Binding-site contacts:
Ligand atom C8 contacts residue LEU46 of chain 1.A at 3.9 Å (hydrophobic).
Ligand atom C8 contacts residue ASN53 of chain 1.A at 3.5 Å.
Ligand atom O3 contacts residue ASN53 of chain 1.A at 2.4 Å (h-bond).
Ligand atom N2 contacts residue ASN53 of chain 1.A at 3.0 Å (h-bond).
Ligand atom C2 contacts residue ASN53 of chain 1.A at 3.4 Å.
Ligand atom C7 contacts residue ASN53 of chain 1.A at 3.0 Å.
Ligand atom C3 contacts residue ASN53 of chain 1.A at 3.4 Å.
Ligand atom O7 contacts residue ASN53 of chain 1.A at 3.5 Å (h-bond).

This small molecule binds to this protein.
Small molecule (SMILES): CC(=O)N[C@@H]1[C@@H](O)[C@H](O)[C@@H](CO)O[C@H]1O

Sequence of chain 1.A:
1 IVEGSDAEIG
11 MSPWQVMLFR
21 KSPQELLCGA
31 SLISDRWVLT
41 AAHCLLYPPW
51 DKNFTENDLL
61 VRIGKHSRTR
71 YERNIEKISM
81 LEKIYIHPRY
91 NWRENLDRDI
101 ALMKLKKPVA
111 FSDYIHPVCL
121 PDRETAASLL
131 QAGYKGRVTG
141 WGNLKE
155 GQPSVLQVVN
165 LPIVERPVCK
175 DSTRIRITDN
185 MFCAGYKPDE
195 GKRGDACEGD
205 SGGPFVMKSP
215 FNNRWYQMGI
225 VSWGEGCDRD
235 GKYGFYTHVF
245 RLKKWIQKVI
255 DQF